This protein binds this small molecule.
Small molecule (SMILES): CC(=O)N[C@H]1[C@H](O[C@H]2[C@H](O)[C@@H](NC(C)=O)CO[C@@H]2CO)O[C@H](CO)[C@@H](O)[C@@H]1O

Binding-site contacts:
Ligand atom C1 contacts residue LEU164 of chain 2.A at 3.7 Å (hydrophobic).
Ligand atom O3 contacts residue ALA163 of chain 2.A at 4.2 Å.
Ligand atom C7 contacts residue ARG201 of chain 2.A at 4.2 Å.
Ligand atom C5 contacts residue NAG1 of chain 2.C at 4.1 Å.
Ligand atom O5 contacts residue ASN165 of chain 2.A at 3.6 Å.
Ligand atom N2 contacts residue ASN246 of chain 2.A at 3.0 Å (h-bond).
Ligand atom O7 contacts residue ARG201 of chain 2.A at 3.8 Å.
Ligand atom C8 contacts residue ARG201 of chain 2.A at 3.6 Å.
Ligand atom C1 contacts residue ASN165 of chain 2.A at 4.5 Å.
Ligand atom C7 contacts residue THR248 of chain 2.A at 4.4 Å.
Ligand atom C3 contacts residue ASN246 of chain 2.A at 3.8 Å.
Ligand atom C4 contacts residue ASN246 of chain 2.A at 4.3 Å.
Ligand atom C5 contacts residue ASN165 of chain 2.A at 4.5 Å.
Ligand atom O4 contacts residue ALA163 of chain 2.A at 4.5 Å.
Ligand atom O5 contacts residue ALA163 of chain 2.A at 3.9 Å.
Ligand atom C2 contacts residue ASN246 of chain 2.A at 2.5 Å.
Ligand atom C5 contacts residue ASN246 of chain 2.A at 3.7 Å.
Ligand atom C3 contacts residue ALA163 of chain 2.A at 4.2 Å (hydrophobic).
Ligand atom O7 contacts residue THR248 of chain 2.A at 3.5 Å.
Ligand atom O5 contacts residue LEU164 of chain 2.A at 3.6 Å (h-bond).
Ligand atom O6 contacts residue ASN165 of chain 2.A at 3.2 Å.
Ligand atom C6 contacts residue ASN165 of chain 2.A at 4.2 Å.
Ligand atom C7 contacts residue ASN246 of chain 2.A at 3.6 Å.
Ligand atom C1 contacts residue ALA163 of chain 2.A at 4.2 Å (hydrophobic).
Ligand atom C2 contacts residue LEU164 of chain 2.A at 4.4 Å (hydrophobic).
Ligand atom C8 contacts residue NAG1 of chain 2.C at 4.0 Å.
Ligand atom C6 contacts residue ALA163 of chain 2.A at 4.2 Å (hydrophobic).
Ligand atom C5 contacts residue ALA163 of chain 2.A at 4.2 Å (hydrophobic).
Ligand atom O3 contacts residue THR248 of chain 2.A at 4.1 Å.
Ligand atom C2 contacts residue ALA163 of chain 2.A at 4.2 Å (hydrophobic).
Ligand atom C4 contacts residue ALA163 of chain 2.A at 3.6 Å (hydrophobic).
Ligand atom C1 contacts residue ASN246 of chain 2.A at 1.5 Å.
Ligand atom O7 contacts residue ASN246 of chain 2.A at 3.8 Å.
Ligand atom C8 contacts residue ASN246 of chain 2.A at 4.1 Å.
Ligand atom O6 contacts residue NAG1 of chain 2.C at 3.3 Å (h-bond).
Ligand atom O7 contacts residue SER247 of chain 2.A at 3.3 Å.
Ligand atom O5 contacts residue ASN246 of chain 2.A at 2.4 Å (h-bond).
Ligand atom C7 contacts residue SER247 of chain 2.A at 4.2 Å.
Ligand atom C6 contacts residue NAG1 of chain 2.C at 4.0 Å.

Sequence of chain 2.A:
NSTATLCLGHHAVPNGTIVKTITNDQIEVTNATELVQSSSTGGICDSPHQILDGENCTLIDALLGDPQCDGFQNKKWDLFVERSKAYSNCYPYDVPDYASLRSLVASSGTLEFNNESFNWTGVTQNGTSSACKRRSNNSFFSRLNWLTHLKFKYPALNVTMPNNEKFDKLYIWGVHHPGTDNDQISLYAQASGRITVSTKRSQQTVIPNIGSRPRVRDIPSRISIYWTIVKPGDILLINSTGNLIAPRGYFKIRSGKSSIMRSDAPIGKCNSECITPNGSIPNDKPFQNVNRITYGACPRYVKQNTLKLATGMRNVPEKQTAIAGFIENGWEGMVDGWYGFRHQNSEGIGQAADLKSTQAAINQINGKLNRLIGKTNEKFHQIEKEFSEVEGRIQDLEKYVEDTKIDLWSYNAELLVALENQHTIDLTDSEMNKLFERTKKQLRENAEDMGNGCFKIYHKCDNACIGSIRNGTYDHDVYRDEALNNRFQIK